Binding-site contacts:
Ligand atom C09 contacts residue PHE41 of chain 1.A at 3.4 Å (hydrophobic).
Ligand atom C01 contacts residue GLU37 of chain 1.A at 3.8 Å.
Ligand atom C04 contacts residue PHE41 of chain 1.A at 3.9 Å (hydrophobic).
Ligand atom N03 contacts residue PHE41 of chain 1.A at 3.8 Å.
Ligand atom N03 contacts residue GLU37 of chain 1.A at 2.8 Å (salt-bridge).
Ligand atom C01 contacts residue NDP1 of chain 1.D at 3.4 Å.
Ligand atom C04 contacts residue ALA16 of chain 1.A at 3.8 Å (hydrophobic).
Ligand atom N05 contacts residue NDP1 of chain 1.D at 3.8 Å.
Ligand atom N07 contacts residue NDP1 of chain 1.D at 3.9 Å.
Ligand atom C10 contacts residue PHE41 of chain 1.A at 3.7 Å (hydrophobic).
Ligand atom C06 contacts residue ILE14 of chain 1.A at 3.8 Å (hydrophobic).
Ligand atom C04 contacts residue GLU37 of chain 1.A at 3.5 Å.
Ligand atom C04 contacts residue VAL15 of chain 1.A at 3.8 Å (hydrophobic).
Ligand atom N05 contacts residue ALA16 of chain 1.A at 3.8 Å.
Ligand atom C01 contacts residue LEU30 of chain 1.A at 3.8 Å (hydrophobic).
Ligand atom CL14 contacts residue ILE66 of chain 1.A at 3.6 Å.
Ligand atom N16 contacts residue GLU37 of chain 1.A at 2.7 Å (salt-bridge).
Ligand atom N15 contacts residue ILE14 of chain 1.A at 3.0 Å (h-bond).
Ligand atom N15 contacts residue PHE41 of chain 1.A at 3.7 Å.
Ligand atom C06 contacts residue NDP1 of chain 1.D at 3.6 Å.
Ligand atom N05 contacts residue PHE41 of chain 1.A at 3.6 Å.
Ligand atom N16 contacts residue ALA16 of chain 1.A at 3.8 Å.
Ligand atom C17 contacts residue GLU37 of chain 1.A at 3.8 Å.
Ligand atom N15 contacts residue NDP1 of chain 1.D at 3.8 Å.
Ligand atom N05 contacts residue VAL15 of chain 1.A at 3.5 Å.
Ligand atom N05 contacts residue ILE14 of chain 1.A at 3.5 Å (h-bond).
Ligand atom C13 contacts residue NDP1 of chain 1.D at 3.3 Å.
Ligand atom N07 contacts residue PHE41 of chain 1.A at 3.8 Å.
Ligand atom CL14 contacts residue VIL1 of chain 1.E at 3.4 Å.
Ligand atom N16 contacts residue VAL15 of chain 1.A at 3.5 Å (h-bond).
Ligand atom C12 contacts residue NDP1 of chain 1.D at 3.6 Å.
Ligand atom N15 contacts residue TYR131 of chain 1.A at 3.3 Å (h-bond).
Ligand atom C17 contacts residue MET38 of chain 1.A at 3.9 Å (hydrophobic).
Ligand atom C02 contacts residue GLU37 of chain 1.A at 3.7 Å.
Ligand atom N15 contacts residue ILE125 of chain 1.A at 2.9 Å (h-bond).
Ligand atom N16 contacts residue THR146 of chain 1.A at 3.6 Å (h-bond).
Ligand atom CL14 contacts residue THR62 of chain 1.A at 3.6 Å.
Ligand atom C06 contacts residue PHE41 of chain 1.A at 3.5 Å (hydrophobic).
Ligand atom C01 contacts residue ALA16 of chain 1.A at 3.8 Å (hydrophobic).
Ligand atom C12 contacts residue VIL1 of chain 1.E at 3.7 Å.

Sequence of chain 1.A:
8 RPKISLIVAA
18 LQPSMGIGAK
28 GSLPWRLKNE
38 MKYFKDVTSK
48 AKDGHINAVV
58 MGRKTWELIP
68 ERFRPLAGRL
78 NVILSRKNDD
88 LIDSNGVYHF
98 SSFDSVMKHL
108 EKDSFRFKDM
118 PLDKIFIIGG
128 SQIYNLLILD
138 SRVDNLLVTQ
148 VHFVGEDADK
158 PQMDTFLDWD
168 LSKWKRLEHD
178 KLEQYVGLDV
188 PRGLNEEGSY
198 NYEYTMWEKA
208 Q

A small-molecule ligand and the protein it binds are described below.
Small molecule (SMILES): CC1(C)NC(N)=NC(N)N1c1ccc(Cl)cc1